A protein and the small-molecule ligand that binds it are described below.
Small molecule (SMILES): CCCc1ccc(Oc2ccc(C#N)cc2Cl)c(O)c1

Binding-site contacts:
Ligand atom C9 contacts residue NAD1 of chain 1.C at 4.1 Å.
Ligand atom C9 contacts residue ALA129 of chain 1.A at 3.9 Å (hydrophobic).
Ligand atom C15 contacts residue ASN130 of chain 1.A at 3.8 Å.
Ligand atom O7 contacts residue NAD1 of chain 1.C at 3.3 Å.
Ligand atom CL16 contacts residue NAD1 of chain 1.C at 3.0 Å.
Ligand atom C12 contacts residue MET193 of chain 1.A at 4.2 Å (hydrophobic).
Ligand atom C1 contacts residue TYR179 of chain 1.A at 3.8 Å (hydrophobic).
Ligand atom C2 contacts residue NAD1 of chain 1.C at 3.5 Å.
Ligand atom C2 contacts residue TYR189 of chain 1.A at 3.9 Å (hydrophobic).
Ligand atom C23 contacts residue TYR179 of chain 1.A at 4.1 Å (hydrophobic).
Ligand atom CL16 contacts residue ALA231 of chain 1.A at 3.7 Å.
Ligand atom C21 contacts residue TYR179 of chain 1.A at 3.6 Å (hydrophobic).
Ligand atom C1 contacts residue TYR189 of chain 1.A at 3.2 Å (hydrophobic).
Ligand atom C10 contacts residue ASN130 of chain 1.A at 4.2 Å.
Ligand atom C5 contacts residue NAD1 of chain 1.C at 3.2 Å.
Ligand atom C1 contacts residue NAD1 of chain 1.C at 3.5 Å.
Ligand atom C8 contacts residue NAD1 of chain 1.C at 4.0 Å.
Ligand atom N20 contacts residue GLY131 of chain 1.A at 2.7 Å (h-bond).
Ligand atom C4 contacts residue NAD1 of chain 1.C at 3.1 Å.
Ligand atom C15 contacts residue GLY131 of chain 1.A at 3.5 Å.
Ligand atom C4 contacts residue ALA232 of chain 1.A at 4.2 Å (hydrophobic).
Ligand atom N20 contacts residue ASN130 of chain 1.A at 3.5 Å.
Ligand atom CL16 contacts residue ALA129 of chain 1.A at 3.9 Å.
Ligand atom C6 contacts residue NAD1 of chain 1.C at 3.5 Å.
Ligand atom C11 contacts residue ALA129 of chain 1.A at 4.1 Å (hydrophobic).
Ligand atom C12 contacts residue ILE235 of chain 1.A at 4.2 Å (hydrophobic).
Ligand atom C13 contacts residue ILE235 of chain 1.A at 4.1 Å (hydrophobic).
Ligand atom C9 contacts residue ALA231 of chain 1.A at 3.9 Å (hydrophobic).
Ligand atom O17 contacts residue TYR189 of chain 1.A at 3.0 Å (h-bond).
Ligand atom C22 contacts residue ILE244 of chain 1.A at 4.1 Å (hydrophobic).
Ligand atom C15 contacts residue ALA129 of chain 1.A at 4.2 Å (hydrophobic).
Ligand atom C21 contacts residue TYR189 of chain 1.A at 4.2 Å (hydrophobic).
Ligand atom C22 contacts residue TYR179 of chain 1.A at 4.2 Å (hydrophobic).
Ligand atom C10 contacts residue ALA129 of chain 1.A at 3.2 Å (hydrophobic).
Ligand atom C21 contacts residue NAD1 of chain 1.C at 4.0 Å.
Ligand atom O17 contacts residue NAD1 of chain 1.C at 2.7 Å (h-bond).
Ligand atom C23 contacts residue PHE243 of chain 1.A at 3.6 Å (hydrophobic).
Ligand atom O17 contacts residue LYS197 of chain 1.A at 4.0 Å.
Ligand atom C6 contacts residue TYR189 of chain 1.A at 3.6 Å (hydrophobic).
Ligand atom C3 contacts residue NAD1 of chain 1.C at 3.2 Å.

Sequence of chain 1.A:
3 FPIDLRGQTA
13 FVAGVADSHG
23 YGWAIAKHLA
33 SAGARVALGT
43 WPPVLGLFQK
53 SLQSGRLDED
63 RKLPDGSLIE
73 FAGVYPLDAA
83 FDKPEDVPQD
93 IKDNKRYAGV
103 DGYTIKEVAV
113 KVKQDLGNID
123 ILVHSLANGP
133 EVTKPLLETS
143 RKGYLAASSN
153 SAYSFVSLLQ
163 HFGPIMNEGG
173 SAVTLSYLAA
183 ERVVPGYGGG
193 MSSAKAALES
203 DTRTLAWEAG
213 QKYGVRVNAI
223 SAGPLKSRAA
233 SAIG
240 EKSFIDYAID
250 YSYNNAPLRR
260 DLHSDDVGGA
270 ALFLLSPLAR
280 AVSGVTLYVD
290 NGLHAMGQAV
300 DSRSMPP